Sequence of chain 1.F:
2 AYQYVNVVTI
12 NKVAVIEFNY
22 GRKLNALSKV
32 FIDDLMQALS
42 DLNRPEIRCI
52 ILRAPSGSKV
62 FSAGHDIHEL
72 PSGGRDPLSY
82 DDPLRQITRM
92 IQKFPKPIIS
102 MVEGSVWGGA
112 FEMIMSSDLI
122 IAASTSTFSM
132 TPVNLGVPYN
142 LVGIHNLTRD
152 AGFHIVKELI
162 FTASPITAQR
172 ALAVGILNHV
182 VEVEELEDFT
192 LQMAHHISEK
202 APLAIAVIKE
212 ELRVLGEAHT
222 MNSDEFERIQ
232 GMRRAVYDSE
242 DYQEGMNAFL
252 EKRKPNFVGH

Binding-site contacts:
Ligand atom OS5 contacts residue PRO133 of chain 1.F at 3.6 Å.
Ligand atom N1 contacts residue ILE68 of chain 1.F at 3.6 Å (h-bond).
Ligand atom CS1 contacts residue HIS66 of chain 1.F at 3.7 Å.
Ligand atom OS1 contacts residue GLY110 of chain 1.F at 2.8 Å (h-bond).
Ligand atom N1 contacts residue ASP67 of chain 1.F at 3.6 Å (salt-bridge).
Ligand atom O3' contacts residue ARG23 of chain 1.F at 3.7 Å.
Ligand atom C8 contacts residue LEU25 of chain 1.F at 3.4 Å (hydrophobic).
Ligand atom CS2 contacts residue HIS66 of chain 1.F at 3.6 Å.
Ligand atom CP5 contacts residue PHE250 of chain 1.F at 3.6 Å (hydrophobic).
Ligand atom CS3 contacts residue TYR140 of chain 1.F at 3.3 Å (hydrophobic).
Ligand atom OS5 contacts residue TYR140 of chain 1.F at 3.1 Å.
Ligand atom CPA contacts residue LEU25 of chain 1.F at 3.8 Å (hydrophobic).
Ligand atom C2 contacts residue ASP67 of chain 1.F at 3.3 Å.
Ligand atom CP2 contacts residue ALA64 of chain 1.F at 3.6 Å (hydrophobic).
Ligand atom OS1 contacts residue GLY65 of chain 1.F at 3.7 Å.
Ligand atom O4' contacts residue LYS24 of chain 1.F at 3.6 Å.
Ligand atom N3 contacts residue LYS24 of chain 1.F at 3.5 Å.
Ligand atom CP9 contacts residue LEU25 of chain 1.F at 3.6 Å (hydrophobic).
Ligand atom CS2 contacts residue GLY110 of chain 1.F at 3.6 Å.
Ligand atom CP2 contacts residue THR132 of chain 1.F at 3.0 Å.
Ligand atom OS1 contacts residue HIS66 of chain 1.F at 2.8 Å (h-bond).
Ligand atom OS1 contacts residue GLY109 of chain 1.F at 3.6 Å.
Ligand atom CP4 contacts residue ALA64 of chain 1.F at 3.0 Å (hydrophobic).
Ligand atom CP1 contacts residue THR132 of chain 1.F at 3.4 Å.
Ligand atom OS5 contacts residue VAL138 of chain 1.F at 3.5 Å.
Ligand atom OP1 contacts residue THR132 of chain 1.F at 3.2 Å (h-bond).
Ligand atom O4' contacts residue ARG23 of chain 1.F at 3.5 Å (salt-bridge).
Ligand atom O4' contacts residue LEU25 of chain 1.F at 3.7 Å.
Ligand atom CS3 contacts residue GLY110 of chain 1.F at 3.1 Å.
Ligand atom NS4 contacts residue TYR140 of chain 1.F at 3.7 Å.
Ligand atom C4' contacts residue ARG23 of chain 1.F at 3.5 Å.
Ligand atom N6 contacts residue HIS66 of chain 1.F at 3.4 Å (h-bond).
Ligand atom O5' contacts residue LEU25 of chain 1.F at 3.8 Å.
Ligand atom S contacts residue THR132 of chain 1.F at 3.1 Å (h-bond).
Ligand atom OS4 contacts residue PRO133 of chain 1.F at 3.1 Å.
Ligand atom CS3 contacts residue HIS66 of chain 1.F at 2.9 Å.
Ligand atom NP1 contacts residue ALA64 of chain 1.F at 2.6 Å (h-bond).
Ligand atom C5' contacts residue LEU25 of chain 1.F at 3.7 Å (hydrophobic).
Ligand atom CP3 contacts residue ALA64 of chain 1.F at 3.2 Å (hydrophobic).
Ligand atom CS1 contacts residue GLY110 of chain 1.F at 3.4 Å.

This small molecule binds to this protein.
Small molecule (SMILES): CC(C(=O)SCCNC(=O)CCNC(=O)[C@H](O)C(C)(C)COP(=O)(O)OP(=O)(O)OC[C@H]1O[C@@H](n2cnc3c(N)ncnc32)[C@H](O)[C@@H]1OP(=O)(O)O)=[N+]([O-])[O-]